Binding-site contacts:
Ligand atom C3 contacts residue ASN396 of chain 1.B at 3.8 Å.
Ligand atom C2 contacts residue ASN396 of chain 1.B at 2.5 Å.
Ligand atom C7 contacts residue ASN396 of chain 1.B at 4.2 Å.
Ligand atom N2 contacts residue PHE385 of chain 1.B at 4.2 Å.
Ligand atom C1 contacts residue ASN396 of chain 1.B at 1.4 Å.
Ligand atom N2 contacts residue ASN396 of chain 1.B at 2.9 Å (h-bond).
Ligand atom C8 contacts residue PHE385 of chain 1.B at 3.9 Å (hydrophobic).
Ligand atom C5 contacts residue ASN396 of chain 1.B at 3.6 Å.
Ligand atom O5 contacts residue ASN396 of chain 1.B at 2.4 Å (h-bond).
Ligand atom C4 contacts residue ASN396 of chain 1.B at 4.3 Å.

A small-molecule ligand and the protein it binds are described below.
Small molecule (SMILES): CC(=O)N[C@@H]1[C@@H](O)[C@H](O)[C@@H](CO)O[C@H]1O

Sequence of chain 1.B:
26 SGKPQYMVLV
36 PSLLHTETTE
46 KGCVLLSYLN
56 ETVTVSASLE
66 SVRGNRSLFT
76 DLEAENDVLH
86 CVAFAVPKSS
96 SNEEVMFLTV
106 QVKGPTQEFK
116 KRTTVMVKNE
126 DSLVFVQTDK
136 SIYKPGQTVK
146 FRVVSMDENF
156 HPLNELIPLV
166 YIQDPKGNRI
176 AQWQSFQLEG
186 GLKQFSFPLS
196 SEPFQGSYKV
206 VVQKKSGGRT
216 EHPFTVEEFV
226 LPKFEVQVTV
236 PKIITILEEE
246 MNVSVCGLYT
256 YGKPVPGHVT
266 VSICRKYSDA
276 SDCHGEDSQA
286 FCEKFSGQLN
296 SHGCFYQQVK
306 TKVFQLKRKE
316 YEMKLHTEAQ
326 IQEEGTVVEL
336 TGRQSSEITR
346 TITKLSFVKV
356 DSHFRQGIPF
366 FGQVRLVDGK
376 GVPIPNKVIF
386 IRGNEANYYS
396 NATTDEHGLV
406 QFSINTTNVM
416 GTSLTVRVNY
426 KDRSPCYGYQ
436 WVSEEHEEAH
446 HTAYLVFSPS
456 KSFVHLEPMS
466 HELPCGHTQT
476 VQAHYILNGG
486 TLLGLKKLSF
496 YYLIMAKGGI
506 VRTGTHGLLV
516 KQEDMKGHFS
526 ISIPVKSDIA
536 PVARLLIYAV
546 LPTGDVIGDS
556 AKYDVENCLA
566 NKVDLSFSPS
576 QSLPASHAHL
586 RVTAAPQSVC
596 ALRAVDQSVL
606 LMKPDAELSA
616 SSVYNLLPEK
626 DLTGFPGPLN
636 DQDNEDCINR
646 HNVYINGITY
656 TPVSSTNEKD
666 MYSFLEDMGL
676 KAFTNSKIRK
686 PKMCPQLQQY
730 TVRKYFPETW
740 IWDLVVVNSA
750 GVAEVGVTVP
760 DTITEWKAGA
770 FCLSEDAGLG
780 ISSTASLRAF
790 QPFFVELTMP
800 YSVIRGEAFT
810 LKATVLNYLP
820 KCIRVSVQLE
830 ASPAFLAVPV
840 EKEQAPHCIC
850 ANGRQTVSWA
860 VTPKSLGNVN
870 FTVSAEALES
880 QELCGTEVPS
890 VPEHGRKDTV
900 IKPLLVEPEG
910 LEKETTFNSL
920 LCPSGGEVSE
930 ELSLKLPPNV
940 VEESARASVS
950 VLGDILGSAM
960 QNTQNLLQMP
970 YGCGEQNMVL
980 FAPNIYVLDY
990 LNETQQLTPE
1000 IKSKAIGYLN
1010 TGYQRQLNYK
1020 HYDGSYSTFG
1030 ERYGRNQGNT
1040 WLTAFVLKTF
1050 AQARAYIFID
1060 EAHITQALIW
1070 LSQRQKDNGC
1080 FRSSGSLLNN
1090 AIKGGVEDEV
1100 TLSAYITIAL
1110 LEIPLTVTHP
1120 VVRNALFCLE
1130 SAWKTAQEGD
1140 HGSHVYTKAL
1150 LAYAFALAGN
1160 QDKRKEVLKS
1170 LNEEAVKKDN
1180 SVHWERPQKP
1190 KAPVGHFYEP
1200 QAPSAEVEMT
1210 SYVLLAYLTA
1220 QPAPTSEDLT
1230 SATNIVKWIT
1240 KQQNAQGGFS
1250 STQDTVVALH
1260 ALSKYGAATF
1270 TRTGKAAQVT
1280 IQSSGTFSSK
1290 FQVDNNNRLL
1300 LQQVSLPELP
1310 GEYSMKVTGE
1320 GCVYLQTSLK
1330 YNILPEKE